Sequence of chain 2.A:
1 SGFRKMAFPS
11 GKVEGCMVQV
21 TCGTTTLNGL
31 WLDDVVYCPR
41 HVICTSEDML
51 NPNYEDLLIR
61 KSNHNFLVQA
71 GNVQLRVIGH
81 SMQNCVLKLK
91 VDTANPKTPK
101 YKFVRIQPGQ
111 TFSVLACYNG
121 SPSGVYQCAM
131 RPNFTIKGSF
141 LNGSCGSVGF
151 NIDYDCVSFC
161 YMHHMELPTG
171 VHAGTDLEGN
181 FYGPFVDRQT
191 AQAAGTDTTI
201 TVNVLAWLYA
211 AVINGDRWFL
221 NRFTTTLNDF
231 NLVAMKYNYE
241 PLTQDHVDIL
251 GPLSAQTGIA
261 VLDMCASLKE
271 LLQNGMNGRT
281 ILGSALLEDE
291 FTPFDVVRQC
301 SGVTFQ

The protein below binds the small molecule below.
Small molecule (SMILES): CC[C@H](NC(=O)[C@H](CS(=O)(=O)CC1CC1)N[C@@H](c1ccc(F)cc1)C(F)(F)F)[C@@H](O)C(=O)NC1CC1

Binding-site contacts:
Ligand atom C2 contacts residue DMS1 of chain 2.G at 2.2 Å.
Ligand atom O1 contacts residue ASN142 of chain 2.A at 3.2 Å.
Ligand atom F1 contacts residue THR25 of chain 2.A at 3.7 Å.
Ligand atom O5 contacts residue SER144 of chain 2.A at 3.4 Å (h-bond).
Ligand atom C1 contacts residue DMS1 of chain 2.G at 3.0 Å.
Ligand atom O5 contacts residue GLY143 of chain 2.A at 2.9 Å (h-bond).
Ligand atom C7 contacts residue ASN142 of chain 2.A at 3.7 Å.
Ligand atom F2 contacts residue GLN189 of chain 2.A at 3.6 Å.
Ligand atom C20 contacts residue CYS145 of chain 2.A at 2.4 Å (hydrophobic).
Ligand atom C2 contacts residue CYS145 of chain 2.A at 3.5 Å (hydrophobic).
Ligand atom O4 contacts residue HIS164 of chain 2.A at 3.3 Å (h-bond).
Ligand atom O5 contacts residue CYS145 of chain 2.A at 2.9 Å (h-bond).
Ligand atom C6 contacts residue ASN142 of chain 2.A at 3.5 Å.
Ligand atom C22 contacts residue THR25 of chain 2.A at 3.7 Å.
Ligand atom C3 contacts residue DMS1 of chain 2.G at 3.1 Å.
Ligand atom C16 contacts residue SER46 of chain 2.A at 3.7 Å.
Ligand atom C17 contacts residue SER46 of chain 2.A at 3.5 Å.
Ligand atom C1 contacts residue GLU166 of chain 2.A at 3.5 Å.
Ligand atom C8 contacts residue ASN142 of chain 2.A at 3.2 Å.
Ligand atom N3 contacts residue CYS145 of chain 2.A at 3.3 Å (h-bond).
Ligand atom N3 contacts residue HIS41 of chain 2.A at 3.4 Å (h-bond).
Ligand atom C12 contacts residue MET49 of chain 2.A at 3.7 Å (hydrophobic).
Ligand atom C18 contacts residue GLN189 of chain 2.A at 3.7 Å.
Ligand atom C14 contacts residue MET49 of chain 2.A at 3.5 Å (hydrophobic).
Ligand atom F1 contacts residue CYS44 of chain 2.A at 3.0 Å.
Ligand atom C14 contacts residue HIS41 of chain 2.A at 3.4 Å.
Ligand atom F2 contacts residue MET49 of chain 2.A at 3.5 Å.
Ligand atom C4 contacts residue ASN142 of chain 2.A at 3.6 Å.
Ligand atom F1 contacts residue HIS41 of chain 2.A at 2.6 Å.
Ligand atom C19 contacts residue CYS145 of chain 2.A at 1.6 Å (hydrophobic).
Ligand atom C15 contacts residue MET49 of chain 2.A at 3.5 Å (hydrophobic).
Ligand atom C23 contacts residue GLY143 of chain 2.A at 3.7 Å.
Ligand atom C3 contacts residue CYS145 of chain 2.A at 3.0 Å (hydrophobic).
Ligand atom C9 contacts residue ASN142 of chain 2.A at 3.6 Å.
Ligand atom O4 contacts residue CYS145 of chain 2.A at 2.2 Å (h-bond).
Ligand atom O1 contacts residue GLY143 of chain 2.A at 3.3 Å (h-bond).
Ligand atom C23 contacts residue THR26 of chain 2.A at 2.9 Å.
Ligand atom C13 contacts residue MET49 of chain 2.A at 3.5 Å (hydrophobic).
Ligand atom F3 contacts residue GLN189 of chain 2.A at 2.9 Å.
Ligand atom O4 contacts residue HIS41 of chain 2.A at 2.8 Å (h-bond).